Sequence of chain 1.E:
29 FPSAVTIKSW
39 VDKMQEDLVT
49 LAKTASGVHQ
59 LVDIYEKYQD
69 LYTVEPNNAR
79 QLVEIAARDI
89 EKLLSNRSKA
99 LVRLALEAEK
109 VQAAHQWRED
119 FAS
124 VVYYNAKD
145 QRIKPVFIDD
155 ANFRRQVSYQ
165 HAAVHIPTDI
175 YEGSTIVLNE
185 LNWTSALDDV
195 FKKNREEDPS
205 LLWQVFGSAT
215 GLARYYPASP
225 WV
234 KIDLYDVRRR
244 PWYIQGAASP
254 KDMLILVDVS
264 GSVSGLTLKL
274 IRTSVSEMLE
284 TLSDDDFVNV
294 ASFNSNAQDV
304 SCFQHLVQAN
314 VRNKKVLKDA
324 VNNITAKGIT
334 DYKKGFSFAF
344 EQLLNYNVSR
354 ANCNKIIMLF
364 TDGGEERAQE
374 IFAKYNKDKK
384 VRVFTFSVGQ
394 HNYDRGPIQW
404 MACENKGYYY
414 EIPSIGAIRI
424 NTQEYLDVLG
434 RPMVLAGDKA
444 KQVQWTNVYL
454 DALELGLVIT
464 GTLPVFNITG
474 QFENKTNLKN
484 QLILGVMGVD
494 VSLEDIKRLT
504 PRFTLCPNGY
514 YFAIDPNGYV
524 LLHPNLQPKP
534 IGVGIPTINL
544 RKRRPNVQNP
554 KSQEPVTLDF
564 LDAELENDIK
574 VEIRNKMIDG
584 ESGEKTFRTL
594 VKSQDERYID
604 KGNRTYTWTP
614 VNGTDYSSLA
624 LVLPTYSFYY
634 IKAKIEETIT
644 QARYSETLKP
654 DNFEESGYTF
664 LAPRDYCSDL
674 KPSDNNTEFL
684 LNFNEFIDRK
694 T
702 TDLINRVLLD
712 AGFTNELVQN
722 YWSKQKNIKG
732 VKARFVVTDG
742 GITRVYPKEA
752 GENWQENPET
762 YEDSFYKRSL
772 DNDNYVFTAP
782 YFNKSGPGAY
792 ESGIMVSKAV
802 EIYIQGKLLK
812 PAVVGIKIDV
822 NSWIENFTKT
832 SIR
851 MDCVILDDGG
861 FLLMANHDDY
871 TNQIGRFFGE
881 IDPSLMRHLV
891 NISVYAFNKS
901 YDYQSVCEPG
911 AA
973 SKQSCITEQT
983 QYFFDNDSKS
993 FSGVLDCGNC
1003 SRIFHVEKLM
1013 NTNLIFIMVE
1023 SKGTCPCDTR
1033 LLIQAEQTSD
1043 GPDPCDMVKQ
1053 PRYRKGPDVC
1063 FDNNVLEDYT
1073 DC

A protein and the small-molecule ligand that binds it are described below.
Small molecule (SMILES): CC(=O)N[C@H]1[C@H](O[C@H]2[C@H](O)[C@@H](NC(C)=O)CO[C@@H]2CO)O[C@H](CO)[C@@H](O[C@@H]2O[C@H](CO)[C@@H](O)[C@H](O)[C@H]2NC(C)=O)[C@@H]1O

Binding-site contacts:
Ligand atom C8 contacts residue ASN827 of chain 1.E at 4.4 Å.
Ligand atom C7 contacts residue THR52 of chain 1.E at 4.5 Å.
Ligand atom C7 contacts residue LEU49 of chain 1.E at 4.3 Å (hydrophobic).
Ligand atom C8 contacts residue ASP45 of chain 1.E at 3.3 Å.
Ligand atom O6 contacts residue GLY731 of chain 1.E at 3.2 Å.
Ligand atom C3 contacts residue ASN827 of chain 1.E at 3.8 Å.
Ligand atom C8 contacts residue LEU49 of chain 1.E at 4.0 Å (hydrophobic).
Ligand atom N2 contacts residue ASP45 of chain 1.E at 3.6 Å (salt-bridge).
Ligand atom O7 contacts residue ASN827 of chain 1.E at 3.7 Å.
Ligand atom N2 contacts residue ASN827 of chain 1.E at 2.8 Å (h-bond).
Ligand atom O5 contacts residue ASN827 of chain 1.E at 2.5 Å (h-bond).
Ligand atom O7 contacts residue LEU49 of chain 1.E at 3.7 Å.
Ligand atom C5 contacts residue LEU49 of chain 1.E at 4.2 Å (hydrophobic).
Ligand atom C5 contacts residue ASN827 of chain 1.E at 3.8 Å.
Ligand atom C6 contacts residue LYS730 of chain 1.E at 4.1 Å.
Ligand atom C6 contacts residue GLY731 of chain 1.E at 4.5 Å.
Ligand atom C8 contacts residue ARG834 of chain 1.E at 4.4 Å.
Ligand atom C2 contacts residue ASN827 of chain 1.E at 2.5 Å.
Ligand atom C1 contacts residue ASN827 of chain 1.E at 1.5 Å.
Ligand atom O6 contacts residue LEU49 of chain 1.E at 4.0 Å.
Ligand atom C7 contacts residue ASN827 of chain 1.E at 3.6 Å.
Ligand atom O6 contacts residue LYS730 of chain 1.E at 4.4 Å.
Ligand atom O7 contacts residue THR52 of chain 1.E at 3.8 Å.
Ligand atom C7 contacts residue ASP45 of chain 1.E at 3.9 Å.
Ligand atom O7 contacts residue THR48 of chain 1.E at 3.9 Å.
Ligand atom O6 contacts residue THR52 of chain 1.E at 4.1 Å.
Ligand atom C8 contacts residue ILE729 of chain 1.E at 3.7 Å (hydrophobic).
Ligand atom C4 contacts residue ASN827 of chain 1.E at 4.3 Å.